Sequence of chain 1.A:
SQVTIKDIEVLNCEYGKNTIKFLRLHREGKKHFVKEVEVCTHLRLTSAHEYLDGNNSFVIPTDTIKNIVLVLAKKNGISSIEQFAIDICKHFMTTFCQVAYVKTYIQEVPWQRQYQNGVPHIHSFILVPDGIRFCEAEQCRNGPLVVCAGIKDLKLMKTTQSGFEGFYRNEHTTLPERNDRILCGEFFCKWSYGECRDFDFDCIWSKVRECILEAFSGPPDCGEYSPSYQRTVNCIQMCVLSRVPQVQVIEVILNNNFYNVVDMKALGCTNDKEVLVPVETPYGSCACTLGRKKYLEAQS

The protein below binds the small molecule below.
Small molecule (SMILES): O=c1[nH]c(=O)c2nn[nH]c2[nH]1

Sequence of chain 1.B:
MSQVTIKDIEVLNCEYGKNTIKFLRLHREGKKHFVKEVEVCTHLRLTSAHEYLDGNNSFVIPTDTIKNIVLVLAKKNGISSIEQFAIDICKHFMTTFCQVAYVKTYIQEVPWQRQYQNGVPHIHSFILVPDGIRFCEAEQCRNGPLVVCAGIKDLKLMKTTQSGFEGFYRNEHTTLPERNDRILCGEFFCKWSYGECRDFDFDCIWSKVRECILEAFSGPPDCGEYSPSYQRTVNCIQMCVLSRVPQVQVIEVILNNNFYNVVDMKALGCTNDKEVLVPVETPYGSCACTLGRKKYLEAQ

Binding-site contacts:
Ligand atom C2 contacts residue TYR253 of chain 1.A at 3.2 Å (hydrophobic).
Ligand atom N9 contacts residue LEU199 of chain 1.A at 3.6 Å.
Ligand atom C6 contacts residue GLN254 of chain 1.A at 3.6 Å.
Ligand atom N8 contacts residue LEU199 of chain 1.A at 3.6 Å.
Ligand atom N1 contacts residue GLN254 of chain 1.A at 2.9 Å (h-bond).
Ligand atom C5 contacts residue OXY1 of chain 1.Q at 3.4 Å.
Ligand atom N7 contacts residue OXY1 of chain 1.Q at 3.5 Å (h-bond).
Ligand atom C6 contacts residue PHE188 of chain 1.A at 3.6 Å (hydrophobic).
Ligand atom O6 contacts residue THR86 of chain 1.B at 4.0 Å.
Ligand atom O2 contacts residue ARG205 of chain 1.A at 2.8 Å (salt-bridge).
Ligand atom O2 contacts residue PHE188 of chain 1.A at 3.5 Å.
Ligand atom C4 contacts residue OXY1 of chain 1.Q at 3.4 Å.
Ligand atom N9 contacts residue OXY1 of chain 1.Q at 3.4 Å (h-bond).
Ligand atom N8 contacts residue THR86 of chain 1.B at 3.5 Å (h-bond).
Ligand atom O6 contacts residue GLN254 of chain 1.A at 2.8 Å (h-bond).
Ligand atom C2 contacts residue PHE188 of chain 1.A at 3.4 Å (hydrophobic).
Ligand atom O2 contacts residue SER252 of chain 1.A at 3.2 Å.
Ligand atom O6 contacts residue PHE188 of chain 1.A at 3.9 Å.
Ligand atom C4 contacts residue PHE188 of chain 1.A at 3.4 Å (hydrophobic).
Ligand atom O2 contacts residue TYR253 of chain 1.A at 2.9 Å (h-bond).
Ligand atom C5 contacts residue PHE188 of chain 1.A at 3.5 Å (hydrophobic).
Ligand atom C6 contacts residue OXY1 of chain 1.Q at 3.8 Å.
Ligand atom C2 contacts residue ARG205 of chain 1.A at 3.6 Å.
Ligand atom O2 contacts residue GLN254 of chain 1.A at 3.6 Å.
Ligand atom N3 contacts residue PHE188 of chain 1.A at 3.3 Å.
Ligand atom N8 contacts residue OXY1 of chain 1.Q at 3.5 Å (h-bond).
Ligand atom N7 contacts residue THR86 of chain 1.B at 2.8 Å (h-bond).
Ligand atom N7 contacts residue PRO85 of chain 1.B at 3.4 Å.
Ligand atom N3 contacts residue ARG205 of chain 1.A at 3.1 Å (salt-bridge).
Ligand atom N1 contacts residue TYR253 of chain 1.A at 3.7 Å.
Ligand atom C2 contacts residue GLN254 of chain 1.A at 3.7 Å.
Ligand atom N3 contacts residue OXY1 of chain 1.Q at 4.0 Å.
Ligand atom O6 contacts residue VAL83 of chain 1.B at 3.8 Å.
Ligand atom N3 contacts residue TYR253 of chain 1.A at 3.4 Å.
Ligand atom N8 contacts residue PRO85 of chain 1.B at 3.8 Å.
Ligand atom N7 contacts residue PHE188 of chain 1.A at 3.8 Å.
Ligand atom N1 contacts residue PHE188 of chain 1.A at 3.6 Å.
Ligand atom N8 contacts residue ASP87 of chain 1.B at 3.9 Å.
Ligand atom O6 contacts residue TYR39 of chain 1.B at 3.7 Å.
Ligand atom N9 contacts residue PHE188 of chain 1.A at 3.6 Å.